Sequence of chain 2.A:
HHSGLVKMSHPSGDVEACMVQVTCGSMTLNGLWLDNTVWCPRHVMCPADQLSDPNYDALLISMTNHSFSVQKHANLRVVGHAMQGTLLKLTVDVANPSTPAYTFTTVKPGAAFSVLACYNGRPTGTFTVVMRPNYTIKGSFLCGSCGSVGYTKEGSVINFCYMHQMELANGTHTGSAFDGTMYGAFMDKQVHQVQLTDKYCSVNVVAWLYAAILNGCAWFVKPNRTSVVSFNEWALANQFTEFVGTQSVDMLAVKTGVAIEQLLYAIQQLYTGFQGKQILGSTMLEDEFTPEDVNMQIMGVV

Binding-site contacts:
Ligand atom C19 contacts residue CYS155 of chain 2.A at 1.8 Å (hydrophobic).
Ligand atom O22 contacts residue S9U1 of chain 2.B at 0.0 Å (h-bond).
Ligand atom C05 contacts residue S9U1 of chain 2.B at 0.1 Å.
Ligand atom C29 contacts residue S9U1 of chain 2.B at 0.0 Å.
Ligand atom C31 contacts residue S9U1 of chain 2.B at 0.0 Å.
Ligand atom C27 contacts residue S9U1 of chain 2.B at 0.0 Å.
Ligand atom C17 contacts residue S9U1 of chain 2.B at 0.1 Å.
Ligand atom C09 contacts residue S9U1 of chain 2.B at 0.1 Å.
Ligand atom C04 contacts residue S9U1 of chain 2.B at 0.1 Å.
Ligand atom N10 contacts residue CYS155 of chain 2.A at 2.9 Å (h-bond).
Ligand atom C24 contacts residue S9U1 of chain 2.B at 0.0 Å.
Ligand atom C12 contacts residue S9U1 of chain 2.B at 0.1 Å.
Ligand atom O20 contacts residue S9U1 of chain 2.B at 1.4 Å.
Ligand atom C30 contacts residue S9U1 of chain 2.B at 0.0 Å.
Ligand atom N10 contacts residue S9U1 of chain 2.B at 0.1 Å (h-bond).
Ligand atom C32 contacts residue S9U1 of chain 2.B at 0.0 Å.
Ligand atom C33 contacts residue S9U1 of chain 2.B at 0.0 Å.
Ligand atom C07 contacts residue S9U1 of chain 2.B at 0.0 Å.
Ligand atom C11 contacts residue CYS155 of chain 2.A at 2.7 Å (hydrophobic).
Ligand atom N03 contacts residue S9U1 of chain 2.B at 0.1 Å (h-bond).
Ligand atom C06 contacts residue S9U1 of chain 2.B at 0.1 Å.
Ligand atom O18 contacts residue S9U1 of chain 2.B at 0.1 Å (h-bond).
Ligand atom O01 contacts residue GLU176 of chain 2.A at 2.9 Å (salt-bridge).
Ligand atom C14 contacts residue S9U1 of chain 2.B at 0.1 Å.
Ligand atom C23 contacts residue S9U1 of chain 2.B at 0.0 Å.
Ligand atom C02 contacts residue S9U1 of chain 2.B at 0.0 Å.
Ligand atom C25 contacts residue S9U1 of chain 2.B at 0.0 Å.
Ligand atom C16 contacts residue S9U1 of chain 2.B at 0.0 Å.
Ligand atom O20 contacts residue HIS48 of chain 2.A at 2.8 Å (h-bond).
Ligand atom C11 contacts residue S9U1 of chain 2.B at 0.1 Å.
Ligand atom C19 contacts residue S9U1 of chain 2.B at 0.1 Å.
Ligand atom O20 contacts residue CYS155 of chain 2.A at 2.6 Å (h-bond).
Ligand atom C08 contacts residue S9U1 of chain 2.B at 0.0 Å.
Ligand atom O21 contacts residue S9U1 of chain 2.B at 0.2 Å (h-bond).
Ligand atom N15 contacts residue S9U1 of chain 2.B at 0.1 Å (h-bond).
Ligand atom C13 contacts residue S9U1 of chain 2.B at 0.1 Å.
Ligand atom O01 contacts residue S9U1 of chain 2.B at 0.1 Å (h-bond).
Ligand atom C28 contacts residue S9U1 of chain 2.B at 0.0 Å.
Ligand atom C26 contacts residue S9U1 of chain 2.B at 0.0 Å.
Ligand atom O18 contacts residue HIS173 of chain 2.A at 2.7 Å (h-bond).

This protein binds this small molecule.
Small molecule (SMILES): CC(C)C[C@H](NC(=O)OC[C@@H]1C[C@H]1CC1CCCCC1)C(=O)N[C@@H](C[C@@H]1CCNC1=O)[C@H](O)[S+](=O)(O)O